Binding-site contacts:
Ligand atom C2 contacts residue ASN622 of chain 1.G at 2.5 Å.
Ligand atom C3 contacts residue ASN622 of chain 1.G at 3.8 Å.
Ligand atom C7 contacts residue ASN622 of chain 1.G at 3.4 Å.
Ligand atom N2 contacts residue ASN622 of chain 1.G at 2.9 Å (h-bond).
Ligand atom C5 contacts residue ASN622 of chain 1.G at 3.7 Å.
Ligand atom C1 contacts residue ASN622 of chain 1.G at 1.5 Å.
Ligand atom C8 contacts residue ASN622 of chain 1.G at 4.5 Å.
Ligand atom O5 contacts residue ASN622 of chain 1.G at 2.4 Å (h-bond).
Ligand atom O7 contacts residue ASN622 of chain 1.G at 3.4 Å (h-bond).
Ligand atom C4 contacts residue ASN622 of chain 1.G at 4.3 Å.

This small molecule binds to this protein.
Small molecule (SMILES): CC(=O)N[C@@H]1[C@@H](O)[C@H](O)[C@@H](CO)O[C@H]1O

Sequence of chain 1.G:
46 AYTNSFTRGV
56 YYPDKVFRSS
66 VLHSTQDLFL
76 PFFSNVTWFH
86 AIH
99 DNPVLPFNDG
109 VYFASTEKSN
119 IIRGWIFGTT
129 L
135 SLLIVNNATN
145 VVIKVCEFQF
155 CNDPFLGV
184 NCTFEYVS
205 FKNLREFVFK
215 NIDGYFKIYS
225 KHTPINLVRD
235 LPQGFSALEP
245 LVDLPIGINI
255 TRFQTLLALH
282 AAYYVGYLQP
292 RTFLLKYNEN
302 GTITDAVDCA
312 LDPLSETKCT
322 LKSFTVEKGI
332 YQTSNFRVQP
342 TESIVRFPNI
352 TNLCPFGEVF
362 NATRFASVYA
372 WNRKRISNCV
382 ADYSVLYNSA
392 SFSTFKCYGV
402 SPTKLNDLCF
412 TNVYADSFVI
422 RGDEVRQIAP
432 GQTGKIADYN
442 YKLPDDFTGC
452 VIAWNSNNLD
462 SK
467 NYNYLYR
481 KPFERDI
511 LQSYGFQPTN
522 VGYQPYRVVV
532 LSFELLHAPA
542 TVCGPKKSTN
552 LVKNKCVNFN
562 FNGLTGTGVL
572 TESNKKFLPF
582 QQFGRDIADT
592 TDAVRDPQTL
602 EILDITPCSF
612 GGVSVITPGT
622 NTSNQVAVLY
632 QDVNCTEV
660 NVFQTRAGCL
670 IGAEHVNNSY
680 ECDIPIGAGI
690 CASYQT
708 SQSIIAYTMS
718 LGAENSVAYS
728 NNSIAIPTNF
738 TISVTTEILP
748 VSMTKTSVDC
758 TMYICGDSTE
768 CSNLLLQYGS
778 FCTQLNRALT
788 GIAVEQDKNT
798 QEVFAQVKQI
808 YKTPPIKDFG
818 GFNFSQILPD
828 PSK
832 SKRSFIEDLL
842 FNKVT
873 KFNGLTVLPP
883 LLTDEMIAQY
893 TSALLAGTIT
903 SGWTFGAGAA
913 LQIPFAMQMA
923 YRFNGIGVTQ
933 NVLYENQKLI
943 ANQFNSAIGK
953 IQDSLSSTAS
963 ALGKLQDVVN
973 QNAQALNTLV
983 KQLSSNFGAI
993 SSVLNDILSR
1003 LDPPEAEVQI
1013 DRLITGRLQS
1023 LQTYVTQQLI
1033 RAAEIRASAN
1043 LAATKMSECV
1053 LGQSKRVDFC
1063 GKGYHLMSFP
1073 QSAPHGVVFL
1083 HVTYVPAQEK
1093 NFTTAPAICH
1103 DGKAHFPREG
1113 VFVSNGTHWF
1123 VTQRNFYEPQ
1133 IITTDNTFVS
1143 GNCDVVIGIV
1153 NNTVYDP